A small-molecule ligand and the protein it binds are described below.
Small molecule (SMILES): COc1ccc(CO/N=C2/C=C/C=C\C3O[C@@H]3C[C@@H](C)OC(=O)c3c(O)cc(O)cc3C2)cc1

Sequence of chain 1.A:
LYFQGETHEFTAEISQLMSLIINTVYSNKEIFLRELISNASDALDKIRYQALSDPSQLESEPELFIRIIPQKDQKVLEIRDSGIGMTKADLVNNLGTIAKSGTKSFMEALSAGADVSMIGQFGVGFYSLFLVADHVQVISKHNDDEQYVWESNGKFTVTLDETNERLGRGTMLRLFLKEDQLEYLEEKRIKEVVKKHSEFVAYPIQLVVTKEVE

Binding-site contacts:
Ligand atom C02 contacts residue ASP94 of chain 1.A at 3.4 Å.
Ligand atom O33 contacts residue LEU49 of chain 1.A at 3.3 Å.
Ligand atom O27 contacts residue GLY138 of chain 1.A at 3.5 Å (h-bond).
Ligand atom C34 contacts residue ASP94 of chain 1.A at 3.4 Å.
Ligand atom O18 contacts residue ASP55 of chain 1.A at 3.3 Å.
Ligand atom C32 contacts residue ASN52 of chain 1.A at 3.3 Å.
Ligand atom O08 contacts residue MET99 of chain 1.A at 3.5 Å.
Ligand atom C34 contacts residue ASN52 of chain 1.A at 3.8 Å.
Ligand atom O01 contacts residue ASP94 of chain 1.A at 2.6 Å (salt-bridge).
Ligand atom C04 contacts residue MET99 of chain 1.A at 3.8 Å (hydrophobic).
Ligand atom C10 contacts residue MET99 of chain 1.A at 3.4 Å (hydrophobic).
Ligand atom C26 contacts residue ASN52 of chain 1.A at 3.3 Å.
Ligand atom C28 contacts residue LEU142 of chain 1.A at 3.2 Å (hydrophobic).
Ligand atom C29 contacts residue ASN52 of chain 1.A at 3.6 Å.
Ligand atom C24 contacts residue ASN52 of chain 1.A at 3.8 Å.
Ligand atom C31 contacts residue ASN52 of chain 1.A at 3.5 Å.
Ligand atom C25 contacts residue GLY138 of chain 1.A at 3.2 Å.
Ligand atom C06 contacts residue MET99 of chain 1.A at 3.7 Å (hydrophobic).
Ligand atom C26 contacts residue GLY138 of chain 1.A at 3.7 Å.
Ligand atom O01 contacts residue THR186 of chain 1.A at 3.7 Å.
Ligand atom O33 contacts residue LEU188 of chain 1.A at 3.2 Å.
Ligand atom C19 contacts residue ILE97 of chain 1.A at 3.4 Å (hydrophobic).
Ligand atom O21 contacts residue ASN107 of chain 1.A at 3.6 Å (h-bond).
Ligand atom C22 contacts residue ASN107 of chain 1.A at 3.0 Å.
Ligand atom C26 contacts residue PHE139 of chain 1.A at 3.7 Å (hydrophobic).
Ligand atom C25 contacts residue ASN52 of chain 1.A at 3.4 Å.
Ligand atom O08 contacts residue THR186 of chain 1.A at 3.3 Å (h-bond).
Ligand atom O18 contacts residue LYS59 of chain 1.A at 3.5 Å (salt-bridge).
Ligand atom C07 contacts residue ASN107 of chain 1.A at 3.5 Å.
Ligand atom O21 contacts residue LEU108 of chain 1.A at 3.6 Å.
Ligand atom C25 contacts residue PHE139 of chain 1.A at 3.2 Å (hydrophobic).
Ligand atom C13 contacts residue ASN52 of chain 1.A at 3.6 Å.
Ligand atom C07 contacts residue MET99 of chain 1.A at 3.8 Å (hydrophobic).
Ligand atom O18 contacts residue ALA56 of chain 1.A at 3.0 Å.
Ligand atom C28 contacts residue LEU49 of chain 1.A at 3.1 Å (hydrophobic).
Ligand atom C24 contacts residue PHE139 of chain 1.A at 3.3 Å (hydrophobic).
Ligand atom C32 contacts residue LEU188 of chain 1.A at 3.6 Å (hydrophobic).
Ligand atom O33 contacts residue ASN52 of chain 1.A at 3.5 Å.
Ligand atom O01 contacts residue ALA56 of chain 1.A at 3.2 Å.
Ligand atom C15 contacts residue ASP55 of chain 1.A at 3.3 Å.